This small molecule binds to this protein.
Small molecule (SMILES): CNc1cnn(C)c(=O)c1Cl

Sequence of chain 1.A:
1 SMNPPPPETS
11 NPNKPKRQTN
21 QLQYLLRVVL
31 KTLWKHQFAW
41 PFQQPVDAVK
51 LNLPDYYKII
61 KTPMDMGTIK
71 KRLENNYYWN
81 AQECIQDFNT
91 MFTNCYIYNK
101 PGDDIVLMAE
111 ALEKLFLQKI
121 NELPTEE

Binding-site contacts:
Ligand atom CL1 contacts residue ILE105 of chain 1.A at 3.9 Å.
Ligand atom O17 contacts residue CYS95 of chain 1.A at 4.3 Å.
Ligand atom C07 contacts residue PRO41 of chain 1.A at 4.2 Å (hydrophobic).
Ligand atom C18 contacts residue ILE105 of chain 1.A at 4.0 Å (hydrophobic).
Ligand atom C12 contacts residue ASN99 of chain 1.A at 3.2 Å.
Ligand atom CL1 contacts residue PRO41 of chain 1.A at 3.7 Å.
Ligand atom C12 contacts residue LEU53 of chain 1.A at 3.8 Å (hydrophobic).
Ligand atom C16 contacts residue VAL46 of chain 1.A at 4.2 Å (hydrophobic).
Ligand atom C07 contacts residue LEU51 of chain 1.A at 4.4 Å (hydrophobic).
Ligand atom C08 contacts residue VAL46 of chain 1.A at 4.3 Å (hydrophobic).
Ligand atom O17 contacts residue ILE105 of chain 1.A at 4.2 Å.
Ligand atom N10 contacts residue LEU53 of chain 1.A at 4.0 Å.
Ligand atom C08 contacts residue LEU51 of chain 1.A at 3.4 Å (hydrophobic).
Ligand atom O17 contacts residue TYR56 of chain 1.A at 4.0 Å.
Ligand atom C16 contacts residue ILE105 of chain 1.A at 4.1 Å (hydrophobic).
Ligand atom C01 contacts residue PRO41 of chain 1.A at 3.5 Å (hydrophobic).
Ligand atom C01 contacts residue LEU51 of chain 1.A at 4.4 Å (hydrophobic).
Ligand atom C07 contacts residue ILE105 of chain 1.A at 4.1 Å (hydrophobic).
Ligand atom CL1 contacts residue VAL46 of chain 1.A at 3.8 Å.
Ligand atom C16 contacts residue ASN99 of chain 1.A at 3.9 Å.
Ligand atom C07 contacts residue VAL46 of chain 1.A at 4.0 Å (hydrophobic).
Ligand atom N05 contacts residue PRO41 of chain 1.A at 3.1 Å (h-bond).
Ligand atom N10 contacts residue VAL46 of chain 1.A at 4.4 Å.
Ligand atom N11 contacts residue LEU53 of chain 1.A at 4.4 Å.
Ligand atom N10 contacts residue LEU51 of chain 1.A at 3.6 Å.
Ligand atom C12 contacts residue TYR98 of chain 1.A at 3.5 Å (hydrophobic).
Ligand atom N05 contacts residue ILE105 of chain 1.A at 4.3 Å.
Ligand atom C18 contacts residue VAL46 of chain 1.A at 3.7 Å (hydrophobic).
Ligand atom N11 contacts residue VAL46 of chain 1.A at 4.5 Å.
Ligand atom O17 contacts residue ASN99 of chain 1.A at 3.0 Å (h-bond).
Ligand atom C12 contacts residue TYR56 of chain 1.A at 4.3 Å (hydrophobic).
Ligand atom CL1 contacts residue PHE42 of chain 1.A at 3.6 Å.
Ligand atom C16 contacts residue TYR56 of chain 1.A at 4.4 Å (hydrophobic).
Ligand atom N11 contacts residue ASN99 of chain 1.A at 4.1 Å.
Ligand atom N05 contacts residue VAL46 of chain 1.A at 4.3 Å.